Sequence of chain 3.C:
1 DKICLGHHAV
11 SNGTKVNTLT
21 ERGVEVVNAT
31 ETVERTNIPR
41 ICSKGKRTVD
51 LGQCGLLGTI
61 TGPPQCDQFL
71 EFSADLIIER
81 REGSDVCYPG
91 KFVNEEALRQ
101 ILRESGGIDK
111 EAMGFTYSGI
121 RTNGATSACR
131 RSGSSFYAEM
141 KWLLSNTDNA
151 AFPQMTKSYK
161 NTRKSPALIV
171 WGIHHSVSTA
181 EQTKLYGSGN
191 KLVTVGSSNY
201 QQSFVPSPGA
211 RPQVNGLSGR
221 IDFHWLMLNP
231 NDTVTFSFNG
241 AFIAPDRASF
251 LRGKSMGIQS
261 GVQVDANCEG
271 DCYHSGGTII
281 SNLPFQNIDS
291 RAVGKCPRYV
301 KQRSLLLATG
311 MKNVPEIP

Binding-site contacts:
Ligand atom C11 contacts residue ALA125 of chain 3.C at 3.6 Å (hydrophobic).
Ligand atom O10 contacts residue LEU185 of chain 3.C at 3.8 Å.
Ligand atom C5 contacts residue ALA125 of chain 3.C at 3.4 Å (hydrophobic).
Ligand atom O9 contacts residue HIS174 of chain 3.C at 3.8 Å.
Ligand atom C10 contacts residue ALA125 of chain 3.C at 3.5 Å (hydrophobic).
Ligand atom O8 contacts residue LEU217 of chain 3.C at 4.2 Å.
Ligand atom O10 contacts residue TRP142 of chain 3.C at 4.2 Å.
Ligand atom O10 contacts residue LEU144 of chain 3.C at 4.4 Å.
Ligand atom C4 contacts residue ALA125 of chain 3.C at 3.2 Å (hydrophobic).
Ligand atom C9 contacts residue TYR88 of chain 3.C at 4.1 Å (hydrophobic).
Ligand atom C8 contacts residue GLU181 of chain 3.C at 4.1 Å.
Ligand atom N5 contacts residue TRP142 of chain 3.C at 4.4 Å.
Ligand atom C11 contacts residue GLY124 of chain 3.C at 3.6 Å.
Ligand atom C10 contacts residue TRP142 of chain 3.C at 4.2 Å (hydrophobic).
Ligand atom C11 contacts residue TRP142 of chain 3.C at 4.0 Å (hydrophobic).
Ligand atom C1 contacts residue SER127 of chain 3.C at 3.5 Å.
Ligand atom C4 contacts residue LEU217 of chain 3.C at 4.2 Å (hydrophobic).
Ligand atom N5 contacts residue ALA125 of chain 3.C at 2.7 Å (h-bond).
Ligand atom C5 contacts residue LEU217 of chain 3.C at 4.1 Å (hydrophobic).
Ligand atom C6 contacts residue LEU217 of chain 3.C at 3.6 Å (hydrophobic).
Ligand atom O4 contacts residue ALA125 of chain 3.C at 3.6 Å (h-bond).
Ligand atom O8 contacts residue TYR88 of chain 3.C at 3.8 Å.
Ligand atom O1B contacts residue THR126 of chain 3.C at 2.7 Å (h-bond).
Ligand atom C2 contacts residue THR126 of chain 3.C at 4.3 Å.
Ligand atom C6 contacts residue ALA125 of chain 3.C at 3.9 Å (hydrophobic).
Ligand atom C9 contacts residue HIS174 of chain 3.C at 4.4 Å.
Ligand atom O1A contacts residue SER127 of chain 3.C at 3.2 Å.
Ligand atom O1B contacts residue SER127 of chain 3.C at 2.8 Å (h-bond).
Ligand atom O6 contacts residue THR126 of chain 3.C at 3.5 Å (h-bond).
Ligand atom C4 contacts residue THR126 of chain 3.C at 4.2 Å.
Ligand atom O8 contacts residue THR126 of chain 3.C at 4.1 Å.
Ligand atom O9 contacts residue TYR88 of chain 3.C at 3.1 Å (h-bond).
Ligand atom O1B contacts residue LEU217 of chain 3.C at 4.0 Å.
Ligand atom O9 contacts residue GLU181 of chain 3.C at 2.7 Å (salt-bridge).
Ligand atom C11 contacts residue LEU144 of chain 3.C at 3.6 Å (hydrophobic).
Ligand atom O6 contacts residue ALA125 of chain 3.C at 4.2 Å.
Ligand atom C9 contacts residue GLU181 of chain 3.C at 3.4 Å.
Ligand atom C9 contacts residue TRP142 of chain 3.C at 4.1 Å (hydrophobic).
Ligand atom C1 contacts residue THR126 of chain 3.C at 3.8 Å.
Ligand atom O8 contacts residue TRP142 of chain 3.C at 4.4 Å.

This protein binds this small molecule.
Small molecule (SMILES): CC(=O)N[C@H]1[C@H]([C@H](O)[C@H](O)CO)O[C@@](OC[C@H]2OC[C@H](O)[C@@H](O)[C@H]2O)(C(=O)O)C[C@@H]1O